Sequence of chain 1.A:
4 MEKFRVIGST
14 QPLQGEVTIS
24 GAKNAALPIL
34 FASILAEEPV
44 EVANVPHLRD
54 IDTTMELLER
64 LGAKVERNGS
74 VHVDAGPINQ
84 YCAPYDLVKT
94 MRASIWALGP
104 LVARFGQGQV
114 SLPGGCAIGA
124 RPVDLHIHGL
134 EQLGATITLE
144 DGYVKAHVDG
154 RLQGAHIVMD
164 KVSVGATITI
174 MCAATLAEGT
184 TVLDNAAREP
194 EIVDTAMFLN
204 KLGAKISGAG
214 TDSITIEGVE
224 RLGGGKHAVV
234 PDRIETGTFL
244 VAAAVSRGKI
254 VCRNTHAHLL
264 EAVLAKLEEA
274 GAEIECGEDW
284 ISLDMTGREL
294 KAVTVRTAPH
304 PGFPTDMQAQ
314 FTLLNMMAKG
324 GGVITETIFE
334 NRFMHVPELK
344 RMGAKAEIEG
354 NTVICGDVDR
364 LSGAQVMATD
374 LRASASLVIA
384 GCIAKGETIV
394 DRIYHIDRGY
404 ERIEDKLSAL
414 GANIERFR

A small-molecule ligand and the protein it binds are described below.
Small molecule (SMILES): CC[C@H](O)P(=O)(O)O

Binding-site contacts:
Ligand atom P1 contacts residue ARG95 of chain 1.A at 3.7 Å.
Ligand atom O1 contacts residue CYS119 of chain 1.A at 3.5 Å (h-bond).
Ligand atom C2 contacts residue ARG95 of chain 1.A at 4.1 Å.
Ligand atom O3 contacts residue MET94 of chain 1.A at 3.5 Å.
Ligand atom C1 contacts residue ARG401 of chain 1.A at 4.3 Å.
Ligand atom P1 contacts residue ARG401 of chain 1.A at 3.7 Å.
Ligand atom O3 contacts residue ARG95 of chain 1.A at 2.6 Å (salt-bridge).
Ligand atom O2 contacts residue MET94 of chain 1.A at 4.5 Å.
Ligand atom O2 contacts residue ARG401 of chain 1.A at 3.2 Å (salt-bridge).
Ligand atom C3 contacts residue ARG401 of chain 1.A at 4.0 Å.
Ligand atom O2 contacts residue ARG95 of chain 1.A at 3.4 Å.
Ligand atom C3 contacts residue ARG124 of chain 1.A at 4.2 Å.
Ligand atom C1 contacts residue ALA120 of chain 1.A at 4.5 Å (hydrophobic).
Ligand atom O4 contacts residue THR93 of chain 1.A at 3.4 Å (h-bond).
Ligand atom O4 contacts residue MET94 of chain 1.A at 4.4 Å.
Ligand atom P1 contacts residue MET94 of chain 1.A at 4.3 Å.
Ligand atom O4 contacts residue ARG401 of chain 1.A at 2.7 Å (salt-bridge).
Ligand atom O1 contacts residue GLY118 of chain 1.A at 3.8 Å.
Ligand atom C3 contacts residue CYS119 of chain 1.A at 2.9 Å (hydrophobic).
Ligand atom O3 contacts residue THR93 of chain 1.A at 4.2 Å.
Ligand atom C1 contacts residue CYS119 of chain 1.A at 2.7 Å (hydrophobic).
Ligand atom O3 contacts residue VAL91 of chain 1.A at 4.3 Å.
Ligand atom C2 contacts residue CYS119 of chain 1.A at 3.0 Å (hydrophobic).
Ligand atom P1 contacts residue THR93 of chain 1.A at 4.3 Å.